Binding-site contacts:
Ligand atom O3 contacts residue GLU51 of chain 1.G at 3.9 Å.
Ligand atom O4 contacts residue GLU51 of chain 1.G at 2.7 Å (salt-bridge).
Ligand atom N1 contacts residue GLY33 of chain 1.H at 3.6 Å (h-bond).
Ligand atom C3 contacts residue LYS91 of chain 1.G at 3.9 Å.
Ligand atom O3 contacts residue ASN90 of chain 1.G at 3.0 Å (h-bond).
Ligand atom C2 contacts residue ASN90 of chain 1.G at 4.0 Å.
Ligand atom C7 contacts residue TRP88 of chain 1.G at 3.9 Å (hydrophobic).
Ligand atom O1 contacts residue TRP88 of chain 1.G at 3.7 Å.
Ligand atom O7 contacts residue TYR12 of chain 1.G at 3.2 Å.
Ligand atom O8 contacts residue TYR12 of chain 1.G at 3.9 Å.
Ligand atom O8 contacts residue GLY33 of chain 1.H at 2.8 Å (h-bond).
Ligand atom C3 contacts residue TRP88 of chain 1.G at 3.8 Å (hydrophobic).
Ligand atom O8 contacts residue GLN61 of chain 1.G at 3.0 Å (h-bond).
Ligand atom C2 contacts residue LYS91 of chain 1.G at 4.1 Å.
Ligand atom O4 contacts residue LYS91 of chain 1.G at 3.7 Å.
Ligand atom O7 contacts residue GLY33 of chain 1.H at 3.1 Å.
Ligand atom O6 contacts residue HIS57 of chain 1.G at 3.3 Å (h-bond).
Ligand atom O8 contacts residue ALA32 of chain 1.H at 3.9 Å.
Ligand atom O3 contacts residue LYS91 of chain 1.G at 2.9 Å.
Ligand atom C8 contacts residue TRP88 of chain 1.G at 3.7 Å (hydrophobic).
Ligand atom O4 contacts residue GLN56 of chain 1.G at 2.8 Å (h-bond).
Ligand atom C5 contacts residue TRP88 of chain 1.G at 3.9 Å (hydrophobic).
Ligand atom C1 contacts residue GLN56 of chain 1.G at 3.8 Å.
Ligand atom C6 contacts residue GLN61 of chain 1.G at 4.0 Å.
Ligand atom N1 contacts residue TYR12 of chain 1.G at 3.6 Å.
Ligand atom C6 contacts residue HIS57 of chain 1.G at 3.4 Å.
Ligand atom N1 contacts residue GLN61 of chain 1.G at 4.1 Å.
Ligand atom C4 contacts residue TRP88 of chain 1.G at 4.0 Å (hydrophobic).
Ligand atom C11 contacts residue ARG13 of chain 1.G at 3.9 Å.
Ligand atom O5 contacts residue GLN56 of chain 1.G at 3.2 Å.
Ligand atom C6 contacts residue GLN56 of chain 1.G at 3.7 Å.
Ligand atom O2 contacts residue ASN90 of chain 1.G at 2.8 Å (h-bond).
Ligand atom O6 contacts residue GLN56 of chain 1.G at 2.7 Å (h-bond).
Ligand atom C4 contacts residue GLU51 of chain 1.G at 3.2 Å.
Ligand atom C3 contacts residue ASN90 of chain 1.G at 4.0 Å.
Ligand atom C4 contacts residue GLN56 of chain 1.G at 4.0 Å.
Ligand atom O6 contacts residue GLN61 of chain 1.G at 3.1 Å (h-bond).
Ligand atom C6 contacts residue TRP88 of chain 1.G at 3.9 Å (hydrophobic).
Ligand atom O3 contacts residue TRP88 of chain 1.G at 3.7 Å.
Ligand atom O8 contacts residue TRP88 of chain 1.G at 3.5 Å.

Sequence of chain 1.H:
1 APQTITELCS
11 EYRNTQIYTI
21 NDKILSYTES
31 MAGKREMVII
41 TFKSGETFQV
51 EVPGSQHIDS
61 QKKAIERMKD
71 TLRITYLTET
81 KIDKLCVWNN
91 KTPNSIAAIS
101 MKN

Sequence of chain 1.G:
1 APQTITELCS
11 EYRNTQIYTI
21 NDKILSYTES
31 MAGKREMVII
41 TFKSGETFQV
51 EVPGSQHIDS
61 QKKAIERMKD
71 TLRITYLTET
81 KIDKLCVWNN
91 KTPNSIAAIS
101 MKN

The protein below binds the small molecule below.
Small molecule (SMILES): O=[N+]([O-])c1cccc(O[C@H]2O[C@H](CO)[C@H](O)[C@H](O)[C@H]2O)c1